This protein binds this small molecule.
Small molecule (SMILES): Cc1cn([C@H]2C[C@H](O)[C@@H](COP(=O)(O)NP(=O)(O)OP(=O)(O)O)O2)c(=O)[nH]c1=O

Binding-site contacts:
Ligand atom O1A contacts residue ASP205 of chain 1.B at 3.5 Å (salt-bridge).
Ligand atom O1A contacts residue FE1 of chain 1.W at 2.5 Å.
Ligand atom O4 contacts residue TYR268 of chain 1.B at 3.6 Å (h-bond).
Ligand atom PG contacts residue LYS206 of chain 1.B at 3.6 Å.
Ligand atom O2A contacts residue ASP101 of chain 1.B at 3.5 Å (salt-bridge).
Ligand atom N3A contacts residue ASP205 of chain 1.B at 2.6 Å (salt-bridge).
Ligand atom O2B contacts residue ASP205 of chain 1.B at 3.1 Å (salt-bridge).
Ligand atom O1G contacts residue TYR209 of chain 1.B at 2.7 Å (h-bond).
Ligand atom O1B contacts residue HIS109 of chain 1.B at 3.6 Å (h-bond).
Ligand atom C2 contacts residue HIS109 of chain 1.B at 3.5 Å.
Ligand atom O1A contacts residue HIS61 of chain 1.B at 3.5 Å (h-bond).
Ligand atom O3' contacts residue ASP213 of chain 1.B at 2.5 Å (salt-bridge).
Ligand atom O2B contacts residue MG1 of chain 1.X at 2.4 Å.
Ligand atom O2A contacts residue HIS104 of chain 1.B at 3.0 Å (h-bond).
Ligand atom C5M contacts residue LEU44 of chain 1.B at 3.1 Å (hydrophobic).
Ligand atom C3' contacts residue ASP213 of chain 1.B at 3.5 Å.
Ligand atom O2 contacts residue HIS109 of chain 1.B at 3.2 Å.
Ligand atom O4' contacts residue HIS109 of chain 1.B at 3.1 Å.
Ligand atom O1G contacts residue LYS206 of chain 1.B at 3.5 Å.
Ligand atom O2A contacts residue HIS109 of chain 1.B at 3.3 Å (h-bond).
Ligand atom O4 contacts residue GLN269 of chain 1.B at 3.4 Å (h-bond).
Ligand atom PA contacts residue FE1 of chain 1.W at 3.6 Å.
Ligand atom O3' contacts residue GLN43 of chain 1.B at 3.4 Å (h-bond).
Ligand atom O1A contacts residue ASP101 of chain 1.B at 3.0 Å (salt-bridge).
Ligand atom O2G contacts residue MG1 of chain 1.X at 2.1 Å.
Ligand atom O1A contacts residue ARG58 of chain 1.B at 2.6 Å (salt-bridge).
Ligand atom O2G contacts residue LYS206 of chain 1.B at 2.6 Å (salt-bridge).
Ligand atom PA contacts residue ARG58 of chain 1.B at 3.6 Å.
Ligand atom PB contacts residue ASP205 of chain 1.B at 3.4 Å.
Ligand atom O4' contacts residue ARG58 of chain 1.B at 3.3 Å (salt-bridge).
Ligand atom C2' contacts residue TYR268 of chain 1.B at 3.5 Å (hydrophobic).
Ligand atom PG contacts residue MG1 of chain 1.X at 3.5 Å.
Ligand atom C3' contacts residue TYR209 of chain 1.B at 3.5 Å (hydrophobic).
Ligand atom O3G contacts residue ARG260 of chain 1.B at 3.6 Å.
Ligand atom O2A contacts residue HIS127 of chain 1.B at 2.7 Å (h-bond).
Ligand atom O5' contacts residue HIS109 of chain 1.B at 2.8 Å (h-bond).
Ligand atom O1G contacts residue ARG260 of chain 1.B at 2.9 Å (salt-bridge).
Ligand atom O1B contacts residue HIS127 of chain 1.B at 3.4 Å.
Ligand atom C4' contacts residue ARG58 of chain 1.B at 3.6 Å.
Ligand atom O3' contacts residue TYR209 of chain 1.B at 3.2 Å.

Sequence of chain 1.B:
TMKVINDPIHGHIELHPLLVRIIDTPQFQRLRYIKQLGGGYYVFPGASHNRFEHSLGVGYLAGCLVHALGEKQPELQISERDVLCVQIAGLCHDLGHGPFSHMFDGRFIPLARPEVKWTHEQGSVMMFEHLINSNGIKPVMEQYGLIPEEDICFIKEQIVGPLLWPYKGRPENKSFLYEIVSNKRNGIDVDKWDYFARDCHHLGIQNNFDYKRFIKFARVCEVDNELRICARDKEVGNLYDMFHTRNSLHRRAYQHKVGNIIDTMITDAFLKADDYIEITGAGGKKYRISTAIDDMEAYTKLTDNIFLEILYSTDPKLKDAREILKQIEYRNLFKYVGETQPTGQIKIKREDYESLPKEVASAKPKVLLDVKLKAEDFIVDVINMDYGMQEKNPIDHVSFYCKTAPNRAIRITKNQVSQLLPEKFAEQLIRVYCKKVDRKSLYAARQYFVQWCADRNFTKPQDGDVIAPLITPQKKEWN